Binding-site contacts:
Ligand atom O contacts residue ILE69 of chain 1.A at 4.2 Å.
Ligand atom C1 contacts residue ALA55 of chain 1.A at 4.2 Å (hydrophobic).
Ligand atom C contacts residue LYS57 of chain 1.A at 4.3 Å.
Ligand atom C3 contacts residue GLY48 of chain 1.A at 4.0 Å.
Ligand atom O1 contacts residue VAL61 of chain 1.A at 4.0 Å.
Ligand atom C contacts residue VAL61 of chain 1.A at 3.9 Å (hydrophobic).
Ligand atom C2 contacts residue MET95 of chain 1.A at 3.6 Å (hydrophobic).
Ligand atom O contacts residue VAL61 of chain 1.A at 3.6 Å.
Ligand atom O contacts residue TRP97 of chain 1.A at 3.9 Å.
Ligand atom S contacts residue GLY48 of chain 1.A at 4.5 Å.
Ligand atom C1 contacts residue GLY48 of chain 1.A at 4.2 Å.
Ligand atom S contacts residue ILE69 of chain 1.A at 4.3 Å.
Ligand atom O2 contacts residue PRO58 of chain 1.A at 3.7 Å.
Ligand atom S contacts residue VAL61 of chain 1.A at 4.0 Å.
Ligand atom C3 contacts residue ILE69 of chain 1.A at 4.0 Å (hydrophobic).
Ligand atom C2 contacts residue GLY48 of chain 1.A at 4.3 Å.
Ligand atom O2 contacts residue LEU56 of chain 1.A at 4.4 Å.
Ligand atom C3 contacts residue MET95 of chain 1.A at 3.7 Å (hydrophobic).
Ligand atom O1 contacts residue ILE69 of chain 1.A at 4.2 Å.
Ligand atom C1 contacts residue LEU56 of chain 1.A at 3.5 Å (hydrophobic).
Ligand atom O1 contacts residue GLY48 of chain 1.A at 3.4 Å.
Ligand atom O contacts residue PRO58 of chain 1.A at 3.5 Å.
Ligand atom O2 contacts residue MET95 of chain 1.A at 2.7 Å (h-bond).
Ligand atom C contacts residue LEU56 of chain 1.A at 3.0 Å (hydrophobic).
Ligand atom C contacts residue PRO58 of chain 1.A at 4.2 Å (hydrophobic).
Ligand atom S contacts residue PRO58 of chain 1.A at 4.5 Å.

This small molecule binds to this protein.
Small molecule (SMILES): O=S1(=O)CC[C@@H](O)C1

Sequence of chain 1.A:
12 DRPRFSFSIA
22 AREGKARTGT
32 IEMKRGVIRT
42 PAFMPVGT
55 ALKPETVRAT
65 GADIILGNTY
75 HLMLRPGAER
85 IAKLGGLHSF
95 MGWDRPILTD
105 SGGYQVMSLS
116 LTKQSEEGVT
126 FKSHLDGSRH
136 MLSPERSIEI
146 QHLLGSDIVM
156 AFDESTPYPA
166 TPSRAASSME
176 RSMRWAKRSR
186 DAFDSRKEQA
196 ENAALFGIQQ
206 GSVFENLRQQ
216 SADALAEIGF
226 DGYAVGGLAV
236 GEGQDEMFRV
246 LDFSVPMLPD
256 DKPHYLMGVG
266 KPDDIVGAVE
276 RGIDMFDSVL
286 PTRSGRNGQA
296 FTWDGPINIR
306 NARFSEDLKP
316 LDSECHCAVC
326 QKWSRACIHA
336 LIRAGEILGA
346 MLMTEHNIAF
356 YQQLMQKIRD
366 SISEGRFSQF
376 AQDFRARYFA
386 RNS